This small molecule binds to this protein.
Small molecule (SMILES): CC(=O)N[C@H]1[C@H](O[C@H]2[C@H](O)[C@@H](NC(C)=O)CO[C@@H]2CO)O[C@H](CO)[C@@H](O)[C@@H]1O

Sequence of chain 6.E:
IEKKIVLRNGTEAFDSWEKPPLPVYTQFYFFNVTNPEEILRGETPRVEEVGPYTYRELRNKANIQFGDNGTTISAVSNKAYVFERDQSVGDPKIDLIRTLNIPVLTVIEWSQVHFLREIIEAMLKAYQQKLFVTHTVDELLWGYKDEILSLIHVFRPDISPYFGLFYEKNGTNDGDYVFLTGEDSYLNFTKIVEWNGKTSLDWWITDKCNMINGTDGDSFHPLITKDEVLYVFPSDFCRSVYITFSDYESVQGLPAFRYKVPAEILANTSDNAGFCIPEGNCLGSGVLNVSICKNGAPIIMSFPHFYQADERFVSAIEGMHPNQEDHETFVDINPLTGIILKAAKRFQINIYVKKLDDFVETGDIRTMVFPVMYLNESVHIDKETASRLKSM

Binding-site contacts:
Ligand atom C8 contacts residue GLY296 of chain 6.E at 4.4 Å.
Ligand atom N2 contacts residue ASN280 of chain 6.E at 2.9 Å (h-bond).
Ligand atom C5 contacts residue ASN280 of chain 6.E at 3.7 Å.
Ligand atom O5 contacts residue ASN280 of chain 6.E at 2.4 Å (h-bond).
Ligand atom C4 contacts residue ASN280 of chain 6.E at 4.2 Å.
Ligand atom C2 contacts residue ASN280 of chain 6.E at 2.5 Å.
Ligand atom C1 contacts residue ASN280 of chain 6.E at 1.4 Å.
Ligand atom O7 contacts residue ASN280 of chain 6.E at 4.4 Å.
Ligand atom C7 contacts residue ASN280 of chain 6.E at 3.9 Å.
Ligand atom C8 contacts residue ARG324 of chain 6.E at 4.2 Å.
Ligand atom C3 contacts residue ASN280 of chain 6.E at 3.8 Å.